Binding-site contacts:
Ligand atom C12 contacts residue PRO1 of chain 1.A at 3.5 Å (hydrophobic).
Ligand atom C14 contacts residue ASN97 of chain 1.B at 3.7 Å.
Ligand atom O9 contacts residue LYS32 of chain 1.A at 3.9 Å.
Ligand atom O9 contacts residue ILE64 of chain 1.A at 3.9 Å.
Ligand atom C11 contacts residue PRO1 of chain 1.A at 3.5 Å (hydrophobic).
Ligand atom C7 contacts residue LYS32 of chain 1.A at 3.0 Å.
Ligand atom C16 contacts residue HIS62 of chain 1.A at 3.5 Å.
Ligand atom N8 contacts residue ILE64 of chain 1.A at 3.5 Å.
Ligand atom C14 contacts residue GOL1 of chain 1.G at 1.1 Å.
Ligand atom O10 contacts residue PRO1 of chain 1.A at 2.9 Å (h-bond).
Ligand atom C12 contacts residue GOL1 of chain 1.G at 0.8 Å.
Ligand atom O10 contacts residue GOL1 of chain 1.G at 1.6 Å (h-bond).
Ligand atom C16 contacts residue PRO1 of chain 1.A at 3.6 Å (hydrophobic).
Ligand atom C13 contacts residue VAL106 of chain 1.A at 3.7 Å (hydrophobic).
Ligand atom C15 contacts residue HIS62 of chain 1.A at 3.6 Å.
Ligand atom C14 contacts residue HIS62 of chain 1.A at 3.6 Å.
Ligand atom C16 contacts residue GOL1 of chain 1.G at 0.9 Å.
Ligand atom C15 contacts residue SER63 of chain 1.A at 3.6 Å.
Ligand atom C16 contacts residue ILE64 of chain 1.A at 3.4 Å (hydrophobic).
Ligand atom C3 contacts residue ILE64 of chain 1.A at 3.7 Å (hydrophobic).
Ligand atom C13 contacts residue MET2 of chain 1.A at 3.7 Å (hydrophobic).
Ligand atom C11 contacts residue GOL1 of chain 1.G at 0.8 Å.
Ligand atom O10 contacts residue TYR95 of chain 1.B at 3.1 Å (h-bond).
Ligand atom C13 contacts residue GOL1 of chain 1.G at 0.9 Å.
Ligand atom N8 contacts residue LYS32 of chain 1.A at 3.3 Å (salt-bridge).
Ligand atom C12 contacts residue TYR95 of chain 1.B at 3.2 Å (hydrophobic).
Ligand atom C5 contacts residue LYS32 of chain 1.A at 2.9 Å.
Ligand atom N8 contacts residue GOL1 of chain 1.G at 3.2 Å (h-bond).
Ligand atom C16 contacts residue SER63 of chain 1.A at 3.3 Å.
Ligand atom C15 contacts residue GOL1 of chain 1.G at 0.9 Å.
Ligand atom C2 contacts residue ILE64 of chain 1.A at 3.8 Å (hydrophobic).
Ligand atom O9 contacts residue PRO1 of chain 1.A at 2.9 Å (h-bond).
Ligand atom F2 contacts residue ILE64 of chain 1.A at 3.8 Å.
Ligand atom O10 contacts residue TYR36 of chain 1.A at 3.6 Å (h-bond).
Ligand atom O9 contacts residue GOL1 of chain 1.G at 2.3 Å (h-bond).
Ligand atom C13 contacts residue TYR95 of chain 1.B at 3.6 Å (hydrophobic).
Ligand atom C10 contacts residue GOL1 of chain 1.G at 1.1 Å.
Ligand atom C4 contacts residue LYS32 of chain 1.A at 3.2 Å.
Ligand atom C10 contacts residue PRO1 of chain 1.A at 2.8 Å (hydrophobic).
Ligand atom C14 contacts residue MET2 of chain 1.A at 3.8 Å (hydrophobic).

Sequence of chain 1.B:
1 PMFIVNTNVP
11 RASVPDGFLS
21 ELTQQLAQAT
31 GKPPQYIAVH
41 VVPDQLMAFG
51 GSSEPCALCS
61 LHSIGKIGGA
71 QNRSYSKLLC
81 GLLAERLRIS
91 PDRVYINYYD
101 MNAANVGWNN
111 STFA

Sequence of chain 1.A:
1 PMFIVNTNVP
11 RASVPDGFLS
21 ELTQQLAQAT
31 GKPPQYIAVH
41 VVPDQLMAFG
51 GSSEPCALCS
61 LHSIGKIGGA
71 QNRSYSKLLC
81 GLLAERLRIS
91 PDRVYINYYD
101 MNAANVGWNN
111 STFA

This small molecule binds to this protein.
Small molecule (SMILES): O=C(O/N=C/c1ccc(O)c(F)c1)C1CCCCC1